This small molecule binds to this protein.
Small molecule (SMILES): CC(=O)N[C@@H]1[C@@H](O)[C@H](O)[C@@H](CO)O[C@H]1O

Sequence of chain 1.B:
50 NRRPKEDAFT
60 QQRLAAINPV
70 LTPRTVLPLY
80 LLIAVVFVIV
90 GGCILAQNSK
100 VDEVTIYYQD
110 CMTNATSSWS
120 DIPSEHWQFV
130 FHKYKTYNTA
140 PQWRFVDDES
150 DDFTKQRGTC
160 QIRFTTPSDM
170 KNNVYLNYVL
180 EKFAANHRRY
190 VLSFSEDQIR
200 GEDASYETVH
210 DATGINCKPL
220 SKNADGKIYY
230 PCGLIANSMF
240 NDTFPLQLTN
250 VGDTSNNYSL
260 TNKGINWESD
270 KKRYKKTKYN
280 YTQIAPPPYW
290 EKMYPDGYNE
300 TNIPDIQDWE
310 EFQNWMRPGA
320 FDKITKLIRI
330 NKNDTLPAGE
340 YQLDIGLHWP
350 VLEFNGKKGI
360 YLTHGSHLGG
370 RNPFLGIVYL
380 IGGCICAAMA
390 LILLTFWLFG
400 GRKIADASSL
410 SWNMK

Binding-site contacts:
Ligand atom O7 contacts residue ASN113 of chain 1.B at 3.5 Å.
Ligand atom O5 contacts residue PRO122 of chain 1.B at 4.5 Å.
Ligand atom O6 contacts residue ASN113 of chain 1.B at 4.3 Å.
Ligand atom C4 contacts residue ASN113 of chain 1.B at 4.2 Å.
Ligand atom C8 contacts residue ASN113 of chain 1.B at 3.7 Å.
Ligand atom O5 contacts residue ASN113 of chain 1.B at 2.4 Å (h-bond).
Ligand atom C2 contacts residue ASN113 of chain 1.B at 2.4 Å.
Ligand atom C3 contacts residue ASN113 of chain 1.B at 3.8 Å.
Ligand atom C6 contacts residue GLU124 of chain 1.B at 3.9 Å.
Ligand atom O7 contacts residue THR112 of chain 1.B at 4.5 Å.
Ligand atom C5 contacts residue ASN113 of chain 1.B at 3.7 Å.
Ligand atom C1 contacts residue PRO122 of chain 1.B at 3.8 Å (hydrophobic).
Ligand atom C5 contacts residue GLU124 of chain 1.B at 4.1 Å.
Ligand atom C1 contacts residue ASN113 of chain 1.B at 1.4 Å.
Ligand atom C7 contacts residue ASN113 of chain 1.B at 3.4 Å.
Ligand atom N2 contacts residue ASN113 of chain 1.B at 2.8 Å (h-bond).